Binding-site contacts:
Ligand atom O7 contacts residue ASN717 of chain 1.A at 3.8 Å.
Ligand atom C4 contacts residue LEU922 of chain 1.A at 4.2 Å (hydrophobic).
Ligand atom C1 contacts residue LEU922 of chain 1.A at 4.4 Å (hydrophobic).
Ligand atom O7 contacts residue LEU922 of chain 1.A at 3.4 Å.
Ligand atom O7 contacts residue GLN926 of chain 1.A at 4.3 Å.
Ligand atom O4 contacts residue LEU922 of chain 1.A at 4.0 Å.
Ligand atom C4 contacts residue ASN717 of chain 1.A at 4.3 Å.
Ligand atom C3 contacts residue LEU922 of chain 1.A at 3.9 Å (hydrophobic).
Ligand atom O5 contacts residue PHE718 of chain 1.A at 4.5 Å.
Ligand atom C1 contacts residue ASN717 of chain 1.A at 1.4 Å.
Ligand atom O6 contacts residue GLN926 of chain 1.A at 3.2 Å (h-bond).
Ligand atom O7 contacts residue ASN925 of chain 1.A at 4.0 Å.
Ligand atom O6 contacts residue PHE718 of chain 1.A at 4.4 Å.
Ligand atom C2 contacts residue ASN717 of chain 1.A at 2.5 Å.
Ligand atom N2 contacts residue ASN717 of chain 1.A at 2.9 Å (h-bond).
Ligand atom O5 contacts residue ASN717 of chain 1.A at 2.4 Å (h-bond).
Ligand atom C5 contacts residue GLN926 of chain 1.A at 4.1 Å.
Ligand atom C5 contacts residue LEU922 of chain 1.A at 4.0 Å (hydrophobic).
Ligand atom C5 contacts residue ASN717 of chain 1.A at 3.7 Å.
Ligand atom C6 contacts residue GLN926 of chain 1.A at 3.4 Å.
Ligand atom O6 contacts residue THR719 of chain 1.A at 4.3 Å.
Ligand atom O5 contacts residue GLN926 of chain 1.A at 4.4 Å.
Ligand atom C7 contacts residue ASN717 of chain 1.A at 3.6 Å.
Ligand atom C3 contacts residue ASN717 of chain 1.A at 3.8 Å.

This protein binds this small molecule.
Small molecule (SMILES): CC(=O)N[C@H]1[C@H](O[C@H]2[C@H](O)[C@@H](NC(C)=O)CO[C@@H]2CO)O[C@H](CO)[C@@H](O)[C@@H]1O

Sequence of chain 1.A:
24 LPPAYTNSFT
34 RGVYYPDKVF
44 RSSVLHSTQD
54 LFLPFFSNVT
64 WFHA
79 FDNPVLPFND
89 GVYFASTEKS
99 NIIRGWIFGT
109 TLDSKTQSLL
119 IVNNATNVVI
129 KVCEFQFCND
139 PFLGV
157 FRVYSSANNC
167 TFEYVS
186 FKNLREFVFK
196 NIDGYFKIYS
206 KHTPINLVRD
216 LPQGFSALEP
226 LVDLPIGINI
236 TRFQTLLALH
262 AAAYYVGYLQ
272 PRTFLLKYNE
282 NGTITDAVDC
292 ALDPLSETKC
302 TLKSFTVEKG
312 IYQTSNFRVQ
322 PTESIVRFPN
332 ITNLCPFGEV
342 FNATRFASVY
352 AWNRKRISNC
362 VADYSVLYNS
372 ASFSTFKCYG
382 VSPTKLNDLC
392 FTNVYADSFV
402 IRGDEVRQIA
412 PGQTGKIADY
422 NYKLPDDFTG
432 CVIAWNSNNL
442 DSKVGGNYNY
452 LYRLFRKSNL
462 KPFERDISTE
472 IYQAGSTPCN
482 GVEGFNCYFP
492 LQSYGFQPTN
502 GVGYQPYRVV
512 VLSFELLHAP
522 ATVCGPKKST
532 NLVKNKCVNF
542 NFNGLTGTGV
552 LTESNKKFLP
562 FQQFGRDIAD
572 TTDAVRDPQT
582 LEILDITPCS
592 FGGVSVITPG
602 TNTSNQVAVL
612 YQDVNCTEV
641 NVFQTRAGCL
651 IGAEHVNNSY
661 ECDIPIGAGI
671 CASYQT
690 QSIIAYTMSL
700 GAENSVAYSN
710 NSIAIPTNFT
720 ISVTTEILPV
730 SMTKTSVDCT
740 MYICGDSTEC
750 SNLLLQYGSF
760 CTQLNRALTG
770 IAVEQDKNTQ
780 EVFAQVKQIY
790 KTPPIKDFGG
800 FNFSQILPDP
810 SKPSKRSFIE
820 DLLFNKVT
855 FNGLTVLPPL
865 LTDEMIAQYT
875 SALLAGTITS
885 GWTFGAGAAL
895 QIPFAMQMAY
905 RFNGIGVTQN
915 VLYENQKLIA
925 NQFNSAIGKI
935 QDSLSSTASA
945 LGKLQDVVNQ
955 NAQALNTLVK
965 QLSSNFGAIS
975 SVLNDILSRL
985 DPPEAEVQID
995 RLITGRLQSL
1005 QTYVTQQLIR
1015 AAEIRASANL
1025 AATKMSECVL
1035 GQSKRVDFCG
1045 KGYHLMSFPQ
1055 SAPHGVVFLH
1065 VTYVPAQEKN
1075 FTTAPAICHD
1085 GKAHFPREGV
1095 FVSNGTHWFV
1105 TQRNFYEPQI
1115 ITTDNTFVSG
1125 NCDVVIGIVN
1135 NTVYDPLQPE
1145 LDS